A small-molecule ligand and the protein it binds are described below.
Small molecule (SMILES): CC(=O)N[C@H]1[C@H]([C@H](O)[C@H](O)CO)O[C@@](O)(C(=O)O)C[C@@H]1O

Binding-site contacts:
Ligand atom C1 contacts residue SER147 of chain 49.A at 3.6 Å.
Ligand atom O4 contacts residue ASN251 of chain 48.A at 4.1 Å.
Ligand atom C11 contacts residue TYR145 of chain 49.A at 3.7 Å (hydrophobic).
Ligand atom C11 contacts residue ARG143 of chain 49.A at 4.0 Å.
Ligand atom C8 contacts residue ALA146 of chain 49.A at 4.5 Å (hydrophobic).
Ligand atom O4 contacts residue PRO252 of chain 48.A at 3.6 Å.
Ligand atom C10 contacts residue TYR250 of chain 48.A at 3.5 Å (hydrophobic).
Ligand atom C1 contacts residue PRO252 of chain 48.A at 4.0 Å (hydrophobic).
Ligand atom O1A contacts residue SER147 of chain 49.A at 3.1 Å (h-bond).
Ligand atom O1A contacts residue ALA146 of chain 49.A at 3.2 Å.
Ligand atom C4 contacts residue TYR145 of chain 49.A at 3.6 Å (hydrophobic).
Ligand atom O8 contacts residue ALA146 of chain 49.A at 3.3 Å.
Ligand atom C1 contacts residue ALA146 of chain 49.A at 4.0 Å (hydrophobic).
Ligand atom C11 contacts residue TYR250 of chain 48.A at 3.7 Å (hydrophobic).
Ligand atom C4 contacts residue PRO252 of chain 48.A at 3.7 Å (hydrophobic).
Ligand atom O10 contacts residue TYR250 of chain 48.A at 2.8 Å (h-bond).
Ligand atom C6 contacts residue TYR145 of chain 49.A at 3.4 Å (hydrophobic).
Ligand atom O1B contacts residue SER147 of chain 49.A at 2.7 Å (h-bond).
Ligand atom O4 contacts residue TYR145 of chain 49.A at 4.2 Å.
Ligand atom C10 contacts residue TYR145 of chain 49.A at 3.6 Å (hydrophobic).
Ligand atom C9 contacts residue TYR145 of chain 49.A at 4.4 Å (hydrophobic).
Ligand atom C5 contacts residue TYR145 of chain 49.A at 3.3 Å (hydrophobic).
Ligand atom C7 contacts residue TYR145 of chain 49.A at 3.9 Å (hydrophobic).
Ligand atom O1A contacts residue ASN148 of chain 49.A at 4.3 Å.
Ligand atom N5 contacts residue TYR250 of chain 48.A at 4.4 Å.
Ligand atom N5 contacts residue TYR145 of chain 49.A at 2.6 Å (h-bond).
Ligand atom O1B contacts residue PRO252 of chain 48.A at 3.3 Å.
Ligand atom C3 contacts residue PRO252 of chain 48.A at 3.8 Å (hydrophobic).
Ligand atom O4 contacts residue TYR250 of chain 48.A at 3.4 Å.
Ligand atom C6 contacts residue ALA146 of chain 49.A at 4.3 Å (hydrophobic).
Ligand atom O1B contacts residue ALA146 of chain 49.A at 4.3 Å.

Sequence of chain 49.A:
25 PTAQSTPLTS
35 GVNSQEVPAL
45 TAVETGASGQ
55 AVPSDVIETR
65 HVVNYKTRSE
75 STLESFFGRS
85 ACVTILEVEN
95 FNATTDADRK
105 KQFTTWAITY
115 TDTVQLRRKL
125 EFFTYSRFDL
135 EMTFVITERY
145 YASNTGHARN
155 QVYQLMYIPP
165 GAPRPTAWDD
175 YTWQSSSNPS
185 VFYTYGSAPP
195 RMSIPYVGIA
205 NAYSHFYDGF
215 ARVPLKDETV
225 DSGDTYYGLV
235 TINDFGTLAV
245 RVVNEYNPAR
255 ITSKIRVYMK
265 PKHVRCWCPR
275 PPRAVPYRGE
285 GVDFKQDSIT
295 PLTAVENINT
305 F

Sequence of chain 48.A:
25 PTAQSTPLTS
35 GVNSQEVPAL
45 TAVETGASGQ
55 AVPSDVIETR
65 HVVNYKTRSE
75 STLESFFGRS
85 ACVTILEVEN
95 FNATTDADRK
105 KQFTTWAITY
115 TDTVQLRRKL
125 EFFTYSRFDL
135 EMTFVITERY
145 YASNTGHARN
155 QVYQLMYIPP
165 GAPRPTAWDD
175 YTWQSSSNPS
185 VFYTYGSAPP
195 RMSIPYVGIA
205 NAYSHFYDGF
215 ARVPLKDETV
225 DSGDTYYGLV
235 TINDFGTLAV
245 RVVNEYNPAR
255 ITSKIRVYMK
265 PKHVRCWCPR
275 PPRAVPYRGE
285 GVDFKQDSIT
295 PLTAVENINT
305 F